Binding-site contacts:
Ligand atom CL2 contacts residue VAL116 of chain 1.C at 3.5 Å.
Ligand atom O10 contacts residue PHE118 of chain 1.C at 3.3 Å.
Ligand atom C1 contacts residue PHE117 of chain 1.C at 3.6 Å (hydrophobic).
Ligand atom C21 contacts residue VAL116 of chain 1.C at 3.5 Å (hydrophobic).
Ligand atom CL1 contacts residue VAL116 of chain 1.C at 3.7 Å.
Ligand atom C22 contacts residue VAL116 of chain 1.C at 3.2 Å (hydrophobic).
Ligand atom C15 contacts residue ALA67 of chain 1.C at 3.6 Å (hydrophobic).
Ligand atom O27 contacts residue GLN26 of chain 1.C at 3.6 Å.
Ligand atom C7 contacts residue GLN26 of chain 1.C at 3.2 Å.
Ligand atom N31 contacts residue CYS60 of chain 1.C at 3.6 Å.
Ligand atom CL2 contacts residue ILE140 of chain 1.C at 3.7 Å.
Ligand atom N9 contacts residue PHE117 of chain 1.C at 3.6 Å.
Ligand atom O3 contacts residue MET105 of chain 1.C at 3.4 Å.
Ligand atom C21 contacts residue MET105 of chain 1.C at 3.8 Å (hydrophobic).
Ligand atom C20 contacts residue VAL116 of chain 1.C at 3.9 Å (hydrophobic).
Ligand atom C11 contacts residue HIS63 of chain 1.C at 3.7 Å.
Ligand atom C17 contacts residue HIS63 of chain 1.C at 3.8 Å.
Ligand atom C24 contacts residue VAL116 of chain 1.C at 3.5 Å (hydrophobic).
Ligand atom C14 contacts residue HIS63 of chain 1.C at 3.7 Å.
Ligand atom C19 contacts residue PHE117 of chain 1.C at 3.7 Å (hydrophobic).
Ligand atom O3 contacts residue ALA108 of chain 1.C at 3.5 Å.
Ligand atom O30 contacts residue CYS60 of chain 1.C at 3.3 Å.
Ligand atom C36 contacts residue CYS60 of chain 1.C at 3.8 Å (hydrophobic).
Ligand atom O27 contacts residue HIS63 of chain 1.C at 2.9 Å (h-bond).
Ligand atom C19 contacts residue VAL116 of chain 1.C at 3.7 Å (hydrophobic).
Ligand atom C22 contacts residue MET105 of chain 1.C at 3.8 Å (hydrophobic).
Ligand atom C23 contacts residue VAL116 of chain 1.C at 3.5 Å (hydrophobic).
Ligand atom C36 contacts residue LEU131 of chain 1.C at 3.8 Å (hydrophobic).
Ligand atom C17 contacts residue GLN26 of chain 1.C at 3.4 Å.
Ligand atom N31 contacts residue PHE118 of chain 1.C at 3.8 Å.
Ligand atom C34 contacts residue ILE137 of chain 1.C at 3.8 Å (hydrophobic).
Ligand atom C4 contacts residue PHE117 of chain 1.C at 3.6 Å (hydrophobic).
Ligand atom CL2 contacts residue SER144 of chain 1.C at 3.4 Å.
Ligand atom CL1 contacts residue PHE128 of chain 1.C at 3.8 Å.
Ligand atom N31 contacts residue HIS63 of chain 1.C at 3.8 Å.
Ligand atom N2 contacts residue PHE117 of chain 1.C at 2.9 Å (h-bond).
Ligand atom C1 contacts residue ALA108 of chain 1.C at 3.5 Å (hydrophobic).
Ligand atom CL1 contacts residue PHE117 of chain 1.C at 3.8 Å.
Ligand atom CL2 contacts residue PHE141 of chain 1.C at 3.7 Å.
Ligand atom C20 contacts residue MET105 of chain 1.C at 3.5 Å (hydrophobic).

Sequence of chain 1.C:
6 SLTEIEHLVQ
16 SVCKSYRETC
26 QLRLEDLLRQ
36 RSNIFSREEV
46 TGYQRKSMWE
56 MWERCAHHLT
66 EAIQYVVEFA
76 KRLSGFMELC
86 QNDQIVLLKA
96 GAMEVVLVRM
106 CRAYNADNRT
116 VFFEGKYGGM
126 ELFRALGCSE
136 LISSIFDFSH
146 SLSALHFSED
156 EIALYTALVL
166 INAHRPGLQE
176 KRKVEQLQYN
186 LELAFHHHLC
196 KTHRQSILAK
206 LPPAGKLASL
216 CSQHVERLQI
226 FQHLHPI

The small molecule below binds the protein below.
Small molecule (SMILES): CC(C)(C)Cc1cc(-c2onc([C@@H](CCC(=O)O)CC(=O)Nc3ccc(Cl)cc3Cl)c2C2CC2)no1